Sequence of chain 1.A:
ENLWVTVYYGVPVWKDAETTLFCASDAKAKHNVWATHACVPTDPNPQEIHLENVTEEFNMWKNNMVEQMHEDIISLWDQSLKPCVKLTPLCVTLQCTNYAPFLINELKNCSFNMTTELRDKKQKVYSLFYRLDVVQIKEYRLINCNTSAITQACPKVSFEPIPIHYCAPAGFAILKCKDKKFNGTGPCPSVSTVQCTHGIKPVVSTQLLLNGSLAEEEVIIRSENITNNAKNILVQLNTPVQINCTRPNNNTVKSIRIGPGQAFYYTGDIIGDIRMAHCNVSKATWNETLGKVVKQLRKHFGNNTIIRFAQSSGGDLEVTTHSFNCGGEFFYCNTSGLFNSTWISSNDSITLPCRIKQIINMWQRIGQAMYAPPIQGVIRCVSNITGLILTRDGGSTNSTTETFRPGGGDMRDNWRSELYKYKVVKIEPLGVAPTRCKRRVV

A protein and the small-molecule ligand that binds it are described below.
Small molecule (SMILES): CC(=O)N[C@H]1[C@H](O[C@H]2[C@H](O)[C@@H](NC(C)=O)CO[C@@H]2CO)O[C@H](CO)[C@@H](O)[C@@H]1O

Binding-site contacts:
Ligand atom O6 contacts residue ARG412 of chain 1.A at 3.1 Å (salt-bridge).
Ligand atom O3 contacts residue GLN263 of chain 1.A at 4.5 Å.
Ligand atom O7 contacts residue ASN265 of chain 1.A at 3.8 Å.
Ligand atom C8 contacts residue SER381 of chain 1.A at 4.2 Å.
Ligand atom C8 contacts residue GLN263 of chain 1.A at 4.2 Å.
Ligand atom C2 contacts residue GLN263 of chain 1.A at 4.0 Å.
Ligand atom C2 contacts residue ASN265 of chain 1.A at 2.5 Å.
Ligand atom C3 contacts residue GLN263 of chain 1.A at 3.5 Å.
Ligand atom C8 contacts residue ASN301 of chain 1.A at 3.7 Å.
Ligand atom N2 contacts residue ASN265 of chain 1.A at 2.9 Å (h-bond).
Ligand atom C1 contacts residue ARG412 of chain 1.A at 4.1 Å.
Ligand atom C5 contacts residue ARG412 of chain 1.A at 4.3 Å.
Ligand atom C8 contacts residue VAL302 of chain 1.A at 3.8 Å (hydrophobic).
Ligand atom C6 contacts residue ARG412 of chain 1.A at 4.1 Å.
Ligand atom C5 contacts residue ASN265 of chain 1.A at 3.6 Å.
Ligand atom C4 contacts residue ASN265 of chain 1.A at 4.2 Å.
Ligand atom C5 contacts residue GLN263 of chain 1.A at 4.0 Å.
Ligand atom O5 contacts residue ARG412 of chain 1.A at 3.3 Å (salt-bridge).
Ligand atom O5 contacts residue GLN263 of chain 1.A at 4.5 Å.
Ligand atom O6 contacts residue ASN379 of chain 1.A at 4.2 Å.
Ligand atom C3 contacts residue ASN265 of chain 1.A at 3.8 Å.
Ligand atom O5 contacts residue ASN265 of chain 1.A at 2.4 Å (h-bond).
Ligand atom C1 contacts residue ASN265 of chain 1.A at 1.4 Å.
Ligand atom C7 contacts residue ASN301 of chain 1.A at 4.3 Å.
Ligand atom C1 contacts residue GLN263 of chain 1.A at 3.9 Å.
Ligand atom N2 contacts residue GLN263 of chain 1.A at 4.1 Å.
Ligand atom C8 contacts residue SER303 of chain 1.A at 3.3 Å.
Ligand atom O7 contacts residue SER381 of chain 1.A at 4.4 Å.
Ligand atom C4 contacts residue GLN263 of chain 1.A at 4.2 Å.
Ligand atom C7 contacts residue ASN265 of chain 1.A at 3.5 Å.
Ligand atom O7 contacts residue ASN301 of chain 1.A at 4.1 Å.